Sequence of chain 1.A:
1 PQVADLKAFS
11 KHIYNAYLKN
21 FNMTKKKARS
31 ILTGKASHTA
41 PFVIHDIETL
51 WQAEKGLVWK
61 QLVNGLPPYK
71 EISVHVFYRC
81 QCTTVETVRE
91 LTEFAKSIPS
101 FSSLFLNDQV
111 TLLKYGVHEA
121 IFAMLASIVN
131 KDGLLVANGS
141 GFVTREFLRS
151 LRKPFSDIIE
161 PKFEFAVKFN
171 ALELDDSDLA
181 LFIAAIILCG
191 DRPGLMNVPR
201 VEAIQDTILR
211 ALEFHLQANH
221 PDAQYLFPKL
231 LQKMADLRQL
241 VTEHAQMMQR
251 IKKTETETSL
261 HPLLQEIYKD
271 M

Binding-site contacts:
Ligand atom C11 contacts residue VAL88 of chain 1.A at 4.2 Å (hydrophobic).
Ligand atom C10 contacts residue LEU263 of chain 1.A at 4.3 Å (hydrophobic).
Ligand atom C7 contacts residue VAL110 of chain 1.A at 3.9 Å (hydrophobic).
Ligand atom C13 contacts residue THR92 of chain 1.A at 3.7 Å.
Ligand atom C8 contacts residue LEU263 of chain 1.A at 4.3 Å (hydrophobic).
Ligand atom C7 contacts residue GLU266 of chain 1.A at 4.2 Å.
Ligand atom C3 contacts residue LYS269 of chain 1.A at 4.1 Å.
Ligand atom O2 contacts residue GLU266 of chain 1.A at 2.8 Å (salt-bridge).
Ligand atom C9 contacts residue LYS114 of chain 1.A at 4.0 Å.
Ligand atom C3 contacts residue LYS114 of chain 1.A at 4.3 Å.
Ligand atom C1 contacts residue GLU266 of chain 1.A at 4.2 Å.
Ligand atom O1 contacts residue LYS114 of chain 1.A at 4.2 Å.
Ligand atom C11 contacts residue LEU113 of chain 1.A at 4.0 Å (hydrophobic).
Ligand atom C2 contacts residue LYS269 of chain 1.A at 4.0 Å.
Ligand atom C1 contacts residue VAL110 of chain 1.A at 4.4 Å (hydrophobic).
Ligand atom C2 contacts residue LYS114 of chain 1.A at 4.0 Å.
Ligand atom C1 contacts residue LYS114 of chain 1.A at 4.3 Å.
Ligand atom O5 contacts residue GLU266 of chain 1.A at 4.5 Å.
Ligand atom C8 contacts residue GLU266 of chain 1.A at 3.9 Å.
Ligand atom O3 contacts residue LYS269 of chain 1.A at 2.9 Å (salt-bridge).
Ligand atom O6 contacts residue VAL110 of chain 1.A at 4.1 Å.
Ligand atom C12 contacts residue VAL88 of chain 1.A at 4.5 Å (hydrophobic).
Ligand atom C9 contacts residue ILE267 of chain 1.A at 3.4 Å (hydrophobic).
Ligand atom O1 contacts residue GLU266 of chain 1.A at 3.5 Å.
Ligand atom C10 contacts residue VAL110 of chain 1.A at 4.4 Å (hydrophobic).
Ligand atom O2 contacts residue LYS114 of chain 1.A at 2.9 Å (salt-bridge).
Ligand atom C12 contacts residue LEU113 of chain 1.A at 3.8 Å (hydrophobic).
Ligand atom C9 contacts residue LEU263 of chain 1.A at 4.4 Å (hydrophobic).
Ligand atom C7 contacts residue LYS114 of chain 1.A at 4.0 Å.
Ligand atom O2 contacts residue LYS269 of chain 1.A at 3.6 Å.
Ligand atom C2 contacts residue GLU266 of chain 1.A at 3.8 Å.
Ligand atom C8 contacts residue ILE267 of chain 1.A at 3.7 Å (hydrophobic).
Ligand atom C13 contacts residue VAL88 of chain 1.A at 4.5 Å (hydrophobic).
Ligand atom O5 contacts residue VAL110 of chain 1.A at 4.1 Å.
Ligand atom C8 contacts residue LYS114 of chain 1.A at 4.5 Å.
Ligand atom C12 contacts residue THR92 of chain 1.A at 3.8 Å.

A protein and the small-molecule ligand that binds it are described below.
Small molecule (SMILES): CCCCCCCO[C@@H]1O[C@H](CO)[C@@H](O)[C@H](O)[C@H]1O